This protein binds this small molecule.
Small molecule (SMILES): CC(=O)N[C@H]1[C@H](O[C@H]2[C@H](O)[C@@H](NC(C)=O)CO[C@@H]2CO)O[C@H](CO)[C@@H](O[C@@H]2O[C@H](CO)[C@@H](O)[C@H](O)[C@@H]2O)[C@@H]1O

Binding-site contacts:
Ligand atom C1 contacts residue ASN121 of chain 1.B at 1.5 Å.
Ligand atom C7 contacts residue TYR138 of chain 1.B at 4.2 Å (hydrophobic).
Ligand atom C5 contacts residue TYR138 of chain 1.B at 4.2 Å (hydrophobic).
Ligand atom O6 contacts residue TYR138 of chain 1.B at 4.1 Å.
Ligand atom N2 contacts residue TYR138 of chain 1.B at 4.3 Å.
Ligand atom C3 contacts residue TYR138 of chain 1.B at 4.1 Å (hydrophobic).
Ligand atom C5 contacts residue ASN121 of chain 1.B at 3.5 Å.
Ligand atom O7 contacts residue TYR138 of chain 1.B at 3.2 Å.
Ligand atom C1 contacts residue TYR138 of chain 1.B at 4.0 Å (hydrophobic).
Ligand atom C8 contacts residue ARG103 of chain 1.B at 3.8 Å.
Ligand atom C4 contacts residue ASN121 of chain 1.B at 4.2 Å.
Ligand atom O6 contacts residue SER123 of chain 1.B at 4.3 Å.
Ligand atom C6 contacts residue ASN121 of chain 1.B at 4.5 Å.
Ligand atom N2 contacts residue ASN121 of chain 1.B at 3.3 Å (h-bond).
Ligand atom C7 contacts residue ASN121 of chain 1.B at 3.6 Å.
Ligand atom O7 contacts residue ASN121 of chain 1.B at 3.5 Å (h-bond).
Ligand atom C3 contacts residue ASN121 of chain 1.B at 3.9 Å.
Ligand atom C2 contacts residue TYR138 of chain 1.B at 4.4 Å (hydrophobic).
Ligand atom C2 contacts residue ASN121 of chain 1.B at 2.7 Å.
Ligand atom O7 contacts residue LEU102 of chain 1.B at 4.5 Å.
Ligand atom C8 contacts residue TYR138 of chain 1.B at 4.4 Å (hydrophobic).
Ligand atom O5 contacts residue TYR138 of chain 1.B at 4.4 Å.
Ligand atom C7 contacts residue ARG103 of chain 1.B at 4.0 Å.
Ligand atom O7 contacts residue ARG103 of chain 1.B at 2.8 Å (salt-bridge).
Ligand atom O5 contacts residue ASN121 of chain 1.B at 2.2 Å (h-bond).

Sequence of chain 1.B:
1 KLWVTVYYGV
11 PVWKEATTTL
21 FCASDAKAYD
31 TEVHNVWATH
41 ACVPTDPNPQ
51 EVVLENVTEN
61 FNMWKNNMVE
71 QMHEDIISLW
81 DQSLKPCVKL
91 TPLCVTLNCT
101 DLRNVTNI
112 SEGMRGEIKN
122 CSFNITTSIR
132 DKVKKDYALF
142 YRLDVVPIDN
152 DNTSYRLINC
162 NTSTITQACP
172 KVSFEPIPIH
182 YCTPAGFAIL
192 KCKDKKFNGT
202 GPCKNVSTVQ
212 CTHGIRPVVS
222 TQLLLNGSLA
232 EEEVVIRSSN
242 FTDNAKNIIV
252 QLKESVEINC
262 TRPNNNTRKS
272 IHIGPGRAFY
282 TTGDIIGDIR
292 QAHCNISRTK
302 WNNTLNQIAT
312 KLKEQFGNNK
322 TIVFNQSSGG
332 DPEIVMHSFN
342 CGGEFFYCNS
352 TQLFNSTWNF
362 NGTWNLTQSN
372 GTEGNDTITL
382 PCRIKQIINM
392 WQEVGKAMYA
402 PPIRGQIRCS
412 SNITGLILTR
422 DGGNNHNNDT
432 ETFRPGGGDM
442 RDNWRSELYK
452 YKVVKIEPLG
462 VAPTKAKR